Binding-site contacts:
Ligand atom C2 contacts residue ASN148 of chain 1.C at 2.5 Å.
Ligand atom O7 contacts residue LYS197 of chain 1.C at 2.8 Å (salt-bridge).
Ligand atom C8 contacts residue LYS197 of chain 1.C at 4.4 Å.
Ligand atom O7 contacts residue GLN195 of chain 1.C at 4.2 Å.
Ligand atom C5 contacts residue TYR213 of chain 1.C at 3.5 Å (hydrophobic).
Ligand atom N2 contacts residue ASN148 of chain 1.C at 2.9 Å (h-bond).
Ligand atom O4 contacts residue GLN195 of chain 1.C at 4.3 Å.
Ligand atom C8 contacts residue ILE215 of chain 1.C at 3.6 Å (hydrophobic).
Ligand atom O6 contacts residue PHE193 of chain 1.C at 3.2 Å.
Ligand atom O5 contacts residue GLN195 of chain 1.C at 4.3 Å.
Ligand atom C1 contacts residue TYR213 of chain 1.C at 4.2 Å (hydrophobic).
Ligand atom C4 contacts residue TYR213 of chain 1.C at 4.5 Å (hydrophobic).
Ligand atom C6 contacts residue PHE193 of chain 1.C at 3.9 Å (hydrophobic).
Ligand atom O6 contacts residue TYR213 of chain 1.C at 3.6 Å.
Ligand atom O7 contacts residue TYR213 of chain 1.C at 3.9 Å.
Ligand atom C4 contacts residue ASN148 of chain 1.C at 4.2 Å.
Ligand atom C5 contacts residue ASN148 of chain 1.C at 3.6 Å.
Ligand atom C1 contacts residue ASN148 of chain 1.C at 1.4 Å.
Ligand atom O5 contacts residue PHE193 of chain 1.C at 4.4 Å.
Ligand atom O4 contacts residue TYR213 of chain 1.C at 3.8 Å.
Ligand atom C7 contacts residue TYR213 of chain 1.C at 4.3 Å (hydrophobic).
Ligand atom C8 contacts residue GLU191 of chain 1.C at 4.2 Å.
Ligand atom C4 contacts residue GLN195 of chain 1.C at 4.2 Å.
Ligand atom C6 contacts residue TYR213 of chain 1.C at 3.8 Å (hydrophobic).
Ligand atom O5 contacts residue ASN148 of chain 1.C at 2.4 Å (h-bond).
Ligand atom O7 contacts residue ASN148 of chain 1.C at 3.7 Å.
Ligand atom C2 contacts residue GLN195 of chain 1.C at 4.2 Å.
Ligand atom O5 contacts residue TYR213 of chain 1.C at 4.2 Å.
Ligand atom N2 contacts residue ILE215 of chain 1.C at 4.1 Å.
Ligand atom O3 contacts residue GLN195 of chain 1.C at 4.5 Å.
Ligand atom C7 contacts residue ASN148 of chain 1.C at 3.5 Å.
Ligand atom C3 contacts residue ASN148 of chain 1.C at 3.8 Å.
Ligand atom C7 contacts residue LYS197 of chain 1.C at 3.8 Å.
Ligand atom C7 contacts residue ILE215 of chain 1.C at 4.3 Å (hydrophobic).
Ligand atom O6 contacts residue SER150 of chain 1.C at 4.5 Å.

The protein below binds the small molecule below.
Small molecule (SMILES): CC(=O)N[C@H]1[C@H](O[C@H]2[C@H](O)[C@@H](NC(C)=O)CO[C@@H]2CO)O[C@H](CO)[C@@H](O)[C@@H]1O

Sequence of chain 1.C:
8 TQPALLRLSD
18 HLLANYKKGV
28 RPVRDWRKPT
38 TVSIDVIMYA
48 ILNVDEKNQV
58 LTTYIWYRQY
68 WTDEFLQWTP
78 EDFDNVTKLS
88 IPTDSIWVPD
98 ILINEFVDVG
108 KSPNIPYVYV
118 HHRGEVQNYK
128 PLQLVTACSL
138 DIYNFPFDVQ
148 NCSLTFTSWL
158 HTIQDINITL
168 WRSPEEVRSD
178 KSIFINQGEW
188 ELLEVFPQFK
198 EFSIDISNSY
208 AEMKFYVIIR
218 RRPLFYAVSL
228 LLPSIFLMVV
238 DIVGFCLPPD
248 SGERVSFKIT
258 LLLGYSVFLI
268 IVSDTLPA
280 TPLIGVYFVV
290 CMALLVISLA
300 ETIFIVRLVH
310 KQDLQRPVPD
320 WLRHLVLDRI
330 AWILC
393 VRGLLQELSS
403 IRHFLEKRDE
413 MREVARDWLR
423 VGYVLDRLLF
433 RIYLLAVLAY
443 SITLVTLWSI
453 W